Sequence of chain 1.A:
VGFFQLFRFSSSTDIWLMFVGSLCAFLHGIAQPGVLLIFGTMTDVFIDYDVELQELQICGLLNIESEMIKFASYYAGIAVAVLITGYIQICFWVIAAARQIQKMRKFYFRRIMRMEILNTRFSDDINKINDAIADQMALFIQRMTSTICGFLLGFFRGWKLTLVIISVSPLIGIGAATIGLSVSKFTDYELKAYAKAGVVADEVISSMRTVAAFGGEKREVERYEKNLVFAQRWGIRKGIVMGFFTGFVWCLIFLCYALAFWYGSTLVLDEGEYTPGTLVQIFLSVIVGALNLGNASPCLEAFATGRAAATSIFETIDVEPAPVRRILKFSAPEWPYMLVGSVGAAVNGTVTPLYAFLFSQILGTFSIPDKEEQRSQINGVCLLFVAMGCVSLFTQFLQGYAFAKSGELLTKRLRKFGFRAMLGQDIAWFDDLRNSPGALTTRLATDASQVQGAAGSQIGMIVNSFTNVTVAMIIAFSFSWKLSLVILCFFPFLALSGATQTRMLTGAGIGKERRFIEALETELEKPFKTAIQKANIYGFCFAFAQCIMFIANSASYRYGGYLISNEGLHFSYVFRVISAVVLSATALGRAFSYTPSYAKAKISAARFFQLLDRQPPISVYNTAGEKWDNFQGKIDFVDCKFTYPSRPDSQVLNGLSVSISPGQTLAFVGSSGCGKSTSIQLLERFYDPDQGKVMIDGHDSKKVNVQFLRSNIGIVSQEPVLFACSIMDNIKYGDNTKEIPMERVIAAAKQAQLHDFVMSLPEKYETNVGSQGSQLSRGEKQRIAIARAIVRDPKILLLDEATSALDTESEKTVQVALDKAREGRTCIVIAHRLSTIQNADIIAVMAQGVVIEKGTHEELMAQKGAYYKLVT

A protein and the small-molecule ligand that binds it are described below.
Small molecule (SMILES): CC(C)CCC[C@@H](C)[C@H]1CC[C@H]2[C@@H]3CC=C4C[C@@H](O)CC[C@]4(C)[C@H]3CC[C@]12C

Binding-site contacts:
Ligand atom C21 contacts residue ILE876 of chain 1.A at 4.4 Å (hydrophobic).
Ligand atom C21 contacts residue SER759 of chain 1.A at 4.3 Å.
Ligand atom C5 contacts residue ALA749 of chain 1.A at 4.4 Å (hydrophobic).
Ligand atom C27 contacts residue SER759 of chain 1.A at 4.2 Å.
Ligand atom C7 contacts residue MET755 of chain 1.A at 4.2 Å (hydrophobic).
Ligand atom C18 contacts residue LEU756 of chain 1.A at 4.2 Å (hydrophobic).
Ligand atom C2 contacts residue LYS746 of chain 1.A at 4.1 Å.
Ligand atom C20 contacts residue SER759 of chain 1.A at 4.1 Å.
Ligand atom C3 contacts residue LEU745 of chain 1.A at 3.8 Å (hydrophobic).
Ligand atom C7 contacts residue LEU745 of chain 1.A at 3.7 Å (hydrophobic).
Ligand atom C4 contacts residue ALA749 of chain 1.A at 3.7 Å (hydrophobic).
Ligand atom C16 contacts residue LEU756 of chain 1.A at 4.4 Å (hydrophobic).
Ligand atom C3 contacts residue LYS746 of chain 1.A at 3.6 Å.
Ligand atom C16 contacts residue MET755 of chain 1.A at 4.1 Å (hydrophobic).
Ligand atom C16 contacts residue SER759 of chain 1.A at 3.7 Å.
Ligand atom C21 contacts residue VAL880 of chain 1.A at 4.3 Å (hydrophobic).
Ligand atom C26 contacts residue VAL880 of chain 1.A at 4.3 Å (hydrophobic).
Ligand atom C16 contacts residue ILE876 of chain 1.A at 4.2 Å (hydrophobic).
Ligand atom C6 contacts residue LEU745 of chain 1.A at 3.3 Å (hydrophobic).
Ligand atom C6 contacts residue ALA749 of chain 1.A at 4.4 Å (hydrophobic).
Ligand atom C22 contacts residue LEU756 of chain 1.A at 3.7 Å (hydrophobic).
Ligand atom C23 contacts residue LEU756 of chain 1.A at 3.4 Å (hydrophobic).
Ligand atom C1 contacts residue LEU745 of chain 1.A at 4.5 Å (hydrophobic).
Ligand atom C5 contacts residue LEU745 of chain 1.A at 3.7 Å (hydrophobic).
Ligand atom C24 contacts residue VAL880 of chain 1.A at 4.4 Å (hydrophobic).
Ligand atom C6 contacts residue SER748 of chain 1.A at 4.1 Å.
Ligand atom C4 contacts residue LYS746 of chain 1.A at 4.0 Å.
Ligand atom C2 contacts residue LEU745 of chain 1.A at 3.6 Å (hydrophobic).
Ligand atom O1 contacts residue LYS746 of chain 1.A at 4.4 Å.
Ligand atom C4 contacts residue LEU745 of chain 1.A at 3.2 Å (hydrophobic).
Ligand atom C15 contacts residue MET755 of chain 1.A at 3.6 Å (hydrophobic).
Ligand atom C23 contacts residue SER759 of chain 1.A at 3.8 Å.
Ligand atom C24 contacts residue SER759 of chain 1.A at 3.8 Å.
Ligand atom C22 contacts residue SER759 of chain 1.A at 3.1 Å.